Binding-site contacts:
Ligand atom N2 contacts residue ASP71 of chain 1.B at 2.9 Å (salt-bridge).
Ligand atom O2 contacts residue HIS19 of chain 1.B at 3.1 Å (h-bond).
Ligand atom C1 contacts residue HIS98 of chain 1.B at 3.6 Å.
Ligand atom O4P contacts residue THR47 of chain 1.B at 2.7 Å (h-bond).
Ligand atom O2 contacts residue VAL102 of chain 1.B at 3.7 Å.
Ligand atom N2 contacts residue HIS98 of chain 1.B at 3.8 Å.
Ligand atom P contacts residue THR47 of chain 1.B at 3.6 Å.
Ligand atom C1 contacts residue GLY66 of chain 1.B at 3.6 Å.
Ligand atom O1 contacts residue HIS98 of chain 1.B at 2.8 Å (h-bond).
Ligand atom O1 contacts residue GLY66 of chain 1.B at 3.9 Å.
Ligand atom P contacts residue THR45 of chain 1.B at 3.6 Å.
Ligand atom C2 contacts residue GLY66 of chain 1.B at 4.0 Å.
Ligand atom O4P contacts residue GLY66 of chain 1.B at 3.4 Å (h-bond).
Ligand atom P contacts residue GLY66 of chain 1.B at 3.9 Å.
Ligand atom O2P contacts residue LYS23 of chain 1.B at 2.6 Å (salt-bridge).
Ligand atom P contacts residue THR48 of chain 1.B at 3.8 Å.
Ligand atom O2 contacts residue ASP71 of chain 1.B at 2.3 Å (salt-bridge).
Ligand atom O1P contacts residue PRO67 of chain 1.B at 4.0 Å.
Ligand atom O2P contacts residue ARG150 of chain 1.E at 2.7 Å (salt-bridge).
Ligand atom P contacts residue LYS23 of chain 1.B at 3.9 Å.
Ligand atom N2 contacts residue GLY66 of chain 1.B at 3.9 Å.
Ligand atom O2 contacts residue HIS98 of chain 1.B at 3.0 Å (h-bond).
Ligand atom O3P contacts residue THR48 of chain 1.B at 2.5 Å (h-bond).
Ligand atom O1P contacts residue THR45 of chain 1.B at 3.9 Å.
Ligand atom C2 contacts residue VAL17 of chain 1.B at 3.8 Å (hydrophobic).
Ligand atom O3P contacts residue THR45 of chain 1.B at 2.5 Å (h-bond).
Ligand atom O1P contacts residue GLY66 of chain 1.B at 3.2 Å (h-bond).
Ligand atom N2 contacts residue VAL17 of chain 1.B at 3.5 Å.
Ligand atom C2 contacts residue ALA18 of chain 1.B at 3.7 Å (hydrophobic).
Ligand atom C1 contacts residue HIS19 of chain 1.B at 3.5 Å.
Ligand atom N2 contacts residue HIS19 of chain 1.B at 3.7 Å.
Ligand atom C1 contacts residue ASP71 of chain 1.B at 3.9 Å.
Ligand atom O1 contacts residue HIS19 of chain 1.B at 3.3 Å.
Ligand atom O4P contacts residue GLY46 of chain 1.B at 4.0 Å.
Ligand atom O2P contacts residue THR47 of chain 1.B at 3.2 Å.
Ligand atom O4P contacts residue SER65 of chain 1.B at 2.7 Å (h-bond).
Ligand atom O3P contacts residue THR47 of chain 1.B at 3.7 Å.
Ligand atom C2 contacts residue THR45 of chain 1.B at 3.5 Å.
Ligand atom O2 contacts residue PHE88 of chain 1.B at 3.6 Å.
Ligand atom O1 contacts residue PRO67 of chain 1.B at 3.8 Å.

This small molecule binds to this protein.
Small molecule (SMILES): O=C(COP(=O)(O)O)NO

Sequence of chain 1.B:
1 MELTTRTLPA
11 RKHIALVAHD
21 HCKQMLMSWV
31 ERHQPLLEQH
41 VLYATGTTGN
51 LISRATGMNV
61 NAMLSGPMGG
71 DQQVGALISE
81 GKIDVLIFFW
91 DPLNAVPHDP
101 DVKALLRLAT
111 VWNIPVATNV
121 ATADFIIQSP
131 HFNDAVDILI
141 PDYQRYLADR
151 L

Sequence of chain 1.E:
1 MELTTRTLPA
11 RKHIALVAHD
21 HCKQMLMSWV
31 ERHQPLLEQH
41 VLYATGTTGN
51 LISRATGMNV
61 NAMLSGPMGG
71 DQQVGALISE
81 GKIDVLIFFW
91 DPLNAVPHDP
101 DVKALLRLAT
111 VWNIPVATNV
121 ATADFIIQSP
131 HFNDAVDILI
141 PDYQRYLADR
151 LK